Binding-site contacts:
Ligand atom C3 contacts residue LYS498 of chain 1.B at 3.9 Å.
Ligand atom C4 contacts residue ASN495 of chain 1.B at 3.9 Å.
Ligand atom O3 contacts residue ASN495 of chain 1.B at 4.4 Å.
Ligand atom O3 contacts residue LYS498 of chain 1.B at 3.7 Å.
Ligand atom C2 contacts residue ASN495 of chain 1.B at 4.3 Å.
Ligand atom O1 contacts residue LYS498 of chain 1.B at 4.3 Å.
Ligand atom O4 contacts residue ASN495 of chain 1.B at 3.8 Å.
Ligand atom C4 contacts residue THR497 of chain 1.B at 4.1 Å.
Ligand atom O3 contacts residue THR497 of chain 1.B at 2.8 Å (h-bond).
Ligand atom C2 contacts residue LYS498 of chain 1.B at 4.1 Å.
Ligand atom O1 contacts residue ASN495 of chain 1.B at 3.4 Å (h-bond).
Ligand atom C3 contacts residue THR497 of chain 1.B at 3.7 Å.
Ligand atom C1 contacts residue ASN495 of chain 1.B at 4.3 Å.
Ligand atom O4 contacts residue GLY496 of chain 1.B at 3.5 Å.
Ligand atom O2 contacts residue TYR558 of chain 1.B at 2.9 Å (h-bond).
Ligand atom C4 contacts residue GLY496 of chain 1.B at 4.4 Å.
Ligand atom C3 contacts residue ASN495 of chain 1.B at 3.5 Å.
Ligand atom C2 contacts residue TYR558 of chain 1.B at 3.7 Å (hydrophobic).
Ligand atom C1 contacts residue TYR558 of chain 1.B at 4.2 Å (hydrophobic).
Ligand atom O4 contacts residue THR497 of chain 1.B at 3.0 Å (h-bond).
Ligand atom C5 contacts residue ASN495 of chain 1.B at 3.9 Å.
Ligand atom C5 contacts residue GLY496 of chain 1.B at 4.3 Å.
Ligand atom O1 contacts residue ALA176 of chain 1.B at 4.5 Å.

A small-molecule ligand and the protein it binds are described below.
Small molecule (SMILES): C[C@@H]1O[C@@H](O)[C@H](O)[C@H](O)[C@H]1O

Sequence of chain 1.B:
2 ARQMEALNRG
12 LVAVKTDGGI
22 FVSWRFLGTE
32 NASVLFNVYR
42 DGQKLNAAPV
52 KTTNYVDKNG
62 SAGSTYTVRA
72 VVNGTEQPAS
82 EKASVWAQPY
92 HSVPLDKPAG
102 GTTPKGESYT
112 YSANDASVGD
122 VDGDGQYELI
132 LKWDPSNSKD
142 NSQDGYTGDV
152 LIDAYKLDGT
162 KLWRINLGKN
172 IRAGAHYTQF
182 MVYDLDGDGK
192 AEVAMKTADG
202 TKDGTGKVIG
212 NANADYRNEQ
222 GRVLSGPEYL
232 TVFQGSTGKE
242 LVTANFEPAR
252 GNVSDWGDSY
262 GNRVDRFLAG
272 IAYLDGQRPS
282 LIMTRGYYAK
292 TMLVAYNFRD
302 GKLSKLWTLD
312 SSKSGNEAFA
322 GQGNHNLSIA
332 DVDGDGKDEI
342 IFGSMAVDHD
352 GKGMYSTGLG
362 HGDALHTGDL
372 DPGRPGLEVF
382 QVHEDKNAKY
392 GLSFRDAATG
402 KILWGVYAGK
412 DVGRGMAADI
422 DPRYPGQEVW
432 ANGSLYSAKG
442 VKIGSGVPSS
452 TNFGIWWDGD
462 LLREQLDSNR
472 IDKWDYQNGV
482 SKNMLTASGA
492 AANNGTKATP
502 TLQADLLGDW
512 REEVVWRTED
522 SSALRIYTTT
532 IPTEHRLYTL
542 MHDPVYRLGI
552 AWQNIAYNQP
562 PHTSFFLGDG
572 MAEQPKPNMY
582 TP